Sequence of chain 1.A:
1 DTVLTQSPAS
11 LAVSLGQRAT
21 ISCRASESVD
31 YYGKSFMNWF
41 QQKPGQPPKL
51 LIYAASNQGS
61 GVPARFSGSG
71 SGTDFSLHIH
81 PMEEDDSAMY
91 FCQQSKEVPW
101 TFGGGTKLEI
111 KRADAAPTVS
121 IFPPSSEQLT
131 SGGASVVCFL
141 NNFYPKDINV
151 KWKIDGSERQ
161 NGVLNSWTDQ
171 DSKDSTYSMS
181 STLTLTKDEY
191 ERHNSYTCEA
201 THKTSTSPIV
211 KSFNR

Binding-site contacts:
Ligand atom CZ3 contacts residue THR108 of chain 1.B at 3.6 Å.
Ligand atom CB contacts residue ASP106 of chain 1.B at 3.5 Å.
Ligand atom CA contacts residue THR108 of chain 1.B at 3.5 Å.
Ligand atom NH2 contacts residue TYR59 of chain 1.B at 3.1 Å (h-bond).
Ligand atom CB contacts residue SER95 of chain 1.A at 3.1 Å.
Ligand atom CB contacts residue TYR59 of chain 1.B at 3.1 Å (hydrophobic).
Ligand atom N contacts residue ASP106 of chain 1.B at 3.0 Å (salt-bridge).
Ligand atom CZ3 contacts residue LYS34 of chain 1.A at 3.5 Å.
Ligand atom CG contacts residue TYR31 of chain 1.A at 3.5 Å (hydrophobic).
Ligand atom N contacts residue TYR31 of chain 1.A at 2.7 Å (h-bond).
Ligand atom N contacts residue TYR50 of chain 1.B at 3.4 Å (h-bond).
Ligand atom N contacts residue THR108 of chain 1.B at 3.0 Å (h-bond).
Ligand atom CD contacts residue SER95 of chain 1.A at 3.1 Å.
Ligand atom CZ2 contacts residue GLY107 of chain 1.B at 3.5 Å.
Ligand atom CZ contacts residue VAL98 of chain 1.A at 3.5 Å (hydrophobic).
Ligand atom CZ3 contacts residue ARG104 of chain 1.B at 3.4 Å.
Ligand atom CD1 contacts residue TYR31 of chain 1.A at 3.4 Å (hydrophobic).
Ligand atom CH2 contacts residue GLY107 of chain 1.B at 3.4 Å.
Ligand atom O contacts residue TYR31 of chain 1.A at 2.7 Å (h-bond).
Ligand atom O contacts residue THR108 of chain 1.B at 2.9 Å (h-bond).
Ligand atom CG contacts residue TYR59 of chain 1.B at 3.5 Å (hydrophobic).
Ligand atom NH1 contacts residue LYS96 of chain 1.A at 2.9 Å (salt-bridge).
Ligand atom CZ3 contacts residue TYR109 of chain 1.B at 3.5 Å (hydrophobic).
Ligand atom O contacts residue TYR59 of chain 1.B at 3.4 Å.
Ligand atom O contacts residue PHE36 of chain 1.A at 3.6 Å.
Ligand atom CB contacts residue THR108 of chain 1.B at 3.5 Å.
Ligand atom CG contacts residue TRP100 of chain 1.A at 3.4 Å (hydrophobic).
Ligand atom CA contacts residue TYR50 of chain 1.B at 3.2 Å (hydrophobic).
Ligand atom CG contacts residue SER95 of chain 1.A at 2.9 Å.
Ligand atom CD2 contacts residue TYR31 of chain 1.A at 3.6 Å (hydrophobic).
Ligand atom CA contacts residue TYR31 of chain 1.A at 3.3 Å (hydrophobic).
Ligand atom CZ2 contacts residue LYS34 of chain 1.A at 3.5 Å.
Ligand atom CH2 contacts residue ASP106 of chain 1.B at 3.5 Å.
Ligand atom N contacts residue TYR32 of chain 1.A at 3.0 Å.
Ligand atom O contacts residue TYR110 of chain 1.B at 3.3 Å.
Ligand atom C contacts residue TYR31 of chain 1.A at 3.2 Å (hydrophobic).
Ligand atom CH2 contacts residue LYS34 of chain 1.A at 3.5 Å.
Ligand atom CE3 contacts residue THR108 of chain 1.B at 3.3 Å.
Ligand atom O contacts residue TYR110 of chain 1.B at 2.9 Å (h-bond).
Ligand atom O contacts residue GLY107 of chain 1.B at 3.3 Å.

This small molecule binds to this protein.
Small molecule (SMILES): CSCC[C@H](N)C(=O)N[C@@H](CO)C(=O)N[C@@H](CC(C)C)C(=O)N1CCC[C@H]1C(=O)NCC(=O)N[C@@H](CCCN=C(N)N)C(=O)N[C@@H](CC1=c2ccccc2=NC1)C(=O)N[C@@H](CCCCN)C(=O)N1CCC[C@H]1C(=O)N[C@@H](C)C(=O)O

Sequence of chain 1.B:
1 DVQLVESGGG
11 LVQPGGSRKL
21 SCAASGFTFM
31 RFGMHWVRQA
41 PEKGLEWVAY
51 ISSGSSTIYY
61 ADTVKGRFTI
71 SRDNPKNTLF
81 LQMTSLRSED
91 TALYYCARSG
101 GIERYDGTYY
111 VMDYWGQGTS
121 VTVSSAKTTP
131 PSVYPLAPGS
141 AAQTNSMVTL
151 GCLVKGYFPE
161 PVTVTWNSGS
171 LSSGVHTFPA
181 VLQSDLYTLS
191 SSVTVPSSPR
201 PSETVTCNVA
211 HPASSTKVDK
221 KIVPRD